Binding-site contacts:
Ligand atom O5 contacts residue TYR355 of chain 1.L at 3.6 Å.
Ligand atom O7 contacts residue GLN304 of chain 1.L at 4.1 Å.
Ligand atom C2 contacts residue TYR355 of chain 1.L at 3.8 Å (hydrophobic).
Ligand atom O4 contacts residue THR354 of chain 1.L at 4.2 Å.
Ligand atom C6 contacts residue ASN300 of chain 1.L at 4.5 Å.
Ligand atom C1 contacts residue GLN304 of chain 1.L at 4.1 Å.
Ligand atom C6 contacts residue TYR355 of chain 1.L at 3.1 Å (hydrophobic).
Ligand atom C2 contacts residue ASN300 of chain 1.L at 2.7 Å.
Ligand atom O7 contacts residue ASN300 of chain 1.L at 3.8 Å.
Ligand atom C1 contacts residue ASN300 of chain 1.L at 1.6 Å.
Ligand atom O7 contacts residue TYR355 of chain 1.L at 4.0 Å.
Ligand atom O6 contacts residue TYR321 of chain 1.L at 4.5 Å.
Ligand atom C3 contacts residue ASN300 of chain 1.L at 3.3 Å.
Ligand atom C4 contacts residue ASN300 of chain 1.L at 3.8 Å.
Ligand atom O6 contacts residue THR354 of chain 1.L at 3.1 Å (h-bond).
Ligand atom C5 contacts residue THR354 of chain 1.L at 4.3 Å.
Ligand atom C3 contacts residue TYR355 of chain 1.L at 4.3 Å (hydrophobic).
Ligand atom O7 contacts residue THR362 of chain 1.L at 4.3 Å.
Ligand atom O5 contacts residue ASN300 of chain 1.L at 2.6 Å (h-bond).
Ligand atom C5 contacts residue TYR355 of chain 1.L at 4.1 Å (hydrophobic).
Ligand atom C7 contacts residue ASN300 of chain 1.L at 3.2 Å.
Ligand atom C6 contacts residue GLY353 of chain 1.L at 3.6 Å.
Ligand atom O6 contacts residue TYR355 of chain 1.L at 3.6 Å.
Ligand atom O4 contacts residue GLY353 of chain 1.L at 4.3 Å.
Ligand atom C8 contacts residue ASN300 of chain 1.L at 3.2 Å.
Ligand atom N2 contacts residue ASN300 of chain 1.L at 3.0 Å (h-bond).
Ligand atom O6 contacts residue GLY353 of chain 1.L at 3.3 Å.
Ligand atom O6 contacts residue LEU303 of chain 1.L at 3.9 Å.
Ligand atom C1 contacts residue TYR355 of chain 1.L at 4.0 Å (hydrophobic).
Ligand atom C6 contacts residue THR354 of chain 1.L at 3.0 Å.
Ligand atom C5 contacts residue ASN300 of chain 1.L at 3.1 Å.
Ligand atom O5 contacts residue GLN304 of chain 1.L at 4.2 Å.
Ligand atom C4 contacts residue TYR355 of chain 1.L at 3.9 Å (hydrophobic).

A protein and the small-molecule ligand that binds it are described below.
Small molecule (SMILES): CC(=O)N[C@@H]1[C@@H](O)[C@H](O)[C@@H](CO)O[C@H]1O

Sequence of chain 1.L:
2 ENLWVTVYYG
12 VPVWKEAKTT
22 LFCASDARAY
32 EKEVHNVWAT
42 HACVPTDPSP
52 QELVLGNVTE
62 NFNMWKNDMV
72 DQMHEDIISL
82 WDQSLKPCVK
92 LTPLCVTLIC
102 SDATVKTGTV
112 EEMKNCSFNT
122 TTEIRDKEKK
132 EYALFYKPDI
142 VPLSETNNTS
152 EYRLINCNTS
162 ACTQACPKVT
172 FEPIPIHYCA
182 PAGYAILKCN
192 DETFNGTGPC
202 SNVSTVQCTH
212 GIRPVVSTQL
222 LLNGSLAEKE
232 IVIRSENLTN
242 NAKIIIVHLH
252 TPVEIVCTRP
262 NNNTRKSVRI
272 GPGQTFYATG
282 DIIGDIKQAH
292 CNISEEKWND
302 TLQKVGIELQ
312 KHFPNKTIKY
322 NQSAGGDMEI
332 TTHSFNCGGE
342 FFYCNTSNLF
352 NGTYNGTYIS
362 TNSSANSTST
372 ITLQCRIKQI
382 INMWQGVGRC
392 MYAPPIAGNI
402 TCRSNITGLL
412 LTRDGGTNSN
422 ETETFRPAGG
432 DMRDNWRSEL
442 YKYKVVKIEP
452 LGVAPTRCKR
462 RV